Binding-site contacts:
Ligand atom C07 contacts residue ASP29 of chain 1.A at 3.7 Å.
Ligand atom C10 contacts residue ILE22 of chain 1.A at 3.9 Å (hydrophobic).
Ligand atom C01 contacts residue ALA9 of chain 1.A at 3.7 Å (hydrophobic).
Ligand atom N02 contacts residue ASP29 of chain 1.A at 2.8 Å (salt-bridge).
Ligand atom C15 contacts residue LEU52 of chain 1.A at 3.7 Å (hydrophobic).
Ligand atom C04 contacts residue NDP1 of chain 1.C at 3.4 Å.
Ligand atom C16 contacts residue LEU52 of chain 1.A at 3.5 Å (hydrophobic).
Ligand atom C03 contacts residue PHE33 of chain 1.A at 3.9 Å (hydrophobic).
Ligand atom N04 contacts residue TRP8 of chain 1.A at 3.3 Å.
Ligand atom N01 contacts residue ILE7 of chain 1.A at 3.5 Å (h-bond).
Ligand atom N03 contacts residue NDP1 of chain 1.C at 3.8 Å.
Ligand atom C06 contacts residue ILE96 of chain 1.A at 3.6 Å (hydrophobic).
Ligand atom C05 contacts residue NDP1 of chain 1.C at 3.7 Å.
Ligand atom C04 contacts residue ILE7 of chain 1.A at 3.7 Å (hydrophobic).
Ligand atom N01 contacts residue ALA9 of chain 1.A at 3.9 Å.
Ligand atom C01 contacts residue NDP1 of chain 1.C at 3.9 Å.
Ligand atom N03 contacts residue PHE33 of chain 1.A at 3.9 Å.
Ligand atom N03 contacts residue ILE96 of chain 1.A at 2.9 Å (h-bond).
Ligand atom C01 contacts residue ASP29 of chain 1.A at 3.6 Å.
Ligand atom C05 contacts residue ILE96 of chain 1.A at 3.8 Å (hydrophobic).
Ligand atom N04 contacts residue THR115 of chain 1.A at 3.7 Å.
Ligand atom O02 contacts residue ARG25 of chain 1.A at 3.7 Å.
Ligand atom N03 contacts residue TYR102 of chain 1.A at 3.7 Å.
Ligand atom C14 contacts residue ARG25 of chain 1.A at 3.3 Å.
Ligand atom C03 contacts residue NDP1 of chain 1.C at 3.8 Å.
Ligand atom O02 contacts residue GLN30 of chain 1.A at 3.7 Å.
Ligand atom C04 contacts residue PHE33 of chain 1.A at 3.7 Å (hydrophobic).
Ligand atom C08 contacts residue ILE96 of chain 1.A at 3.9 Å (hydrophobic).
Ligand atom C09 contacts residue ILE22 of chain 1.A at 3.9 Å (hydrophobic).
Ligand atom N01 contacts residue NDP1 of chain 1.C at 3.5 Å (h-bond).
Ligand atom N02 contacts residue PHE33 of chain 1.A at 3.8 Å.
Ligand atom N04 contacts residue ASP29 of chain 1.A at 2.9 Å (salt-bridge).
Ligand atom C06 contacts residue NDP1 of chain 1.C at 3.9 Å.
Ligand atom C13 contacts residue ASP29 of chain 1.A at 3.4 Å.
Ligand atom N03 contacts residue ILE7 of chain 1.A at 3.0 Å (h-bond).
Ligand atom C02 contacts residue ASP29 of chain 1.A at 3.7 Å.
Ligand atom C01 contacts residue TRP8 of chain 1.A at 3.7 Å (hydrophobic).
Ligand atom N04 contacts residue ALA9 of chain 1.A at 3.5 Å (h-bond).
Ligand atom N01 contacts residue TRP8 of chain 1.A at 3.3 Å.
Ligand atom C15 contacts residue THR48 of chain 1.A at 3.9 Å.

Sequence of chain 1.A:
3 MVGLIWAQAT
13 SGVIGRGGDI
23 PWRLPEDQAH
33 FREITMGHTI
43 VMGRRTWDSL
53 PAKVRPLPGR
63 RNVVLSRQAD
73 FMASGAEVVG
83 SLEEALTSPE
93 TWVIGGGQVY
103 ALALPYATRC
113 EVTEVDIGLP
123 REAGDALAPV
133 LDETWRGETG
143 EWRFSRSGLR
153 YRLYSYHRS

The protein below binds the small molecule below.
Small molecule (SMILES): CS(=O)(=O)Nc1ccc(-c2nc(N)nc(N)c2C#CC2CC2)cc1